A small-molecule ligand and the protein it binds are described below.
Small molecule (SMILES): CC(=O)N[C@H]1[C@H](O[C@H]2[C@H](O)[C@@H](NC(C)=O)CO[C@@H]2CO)O[C@H](CO)[C@@H](O)[C@@H]1O

Sequence of chain 1.C:
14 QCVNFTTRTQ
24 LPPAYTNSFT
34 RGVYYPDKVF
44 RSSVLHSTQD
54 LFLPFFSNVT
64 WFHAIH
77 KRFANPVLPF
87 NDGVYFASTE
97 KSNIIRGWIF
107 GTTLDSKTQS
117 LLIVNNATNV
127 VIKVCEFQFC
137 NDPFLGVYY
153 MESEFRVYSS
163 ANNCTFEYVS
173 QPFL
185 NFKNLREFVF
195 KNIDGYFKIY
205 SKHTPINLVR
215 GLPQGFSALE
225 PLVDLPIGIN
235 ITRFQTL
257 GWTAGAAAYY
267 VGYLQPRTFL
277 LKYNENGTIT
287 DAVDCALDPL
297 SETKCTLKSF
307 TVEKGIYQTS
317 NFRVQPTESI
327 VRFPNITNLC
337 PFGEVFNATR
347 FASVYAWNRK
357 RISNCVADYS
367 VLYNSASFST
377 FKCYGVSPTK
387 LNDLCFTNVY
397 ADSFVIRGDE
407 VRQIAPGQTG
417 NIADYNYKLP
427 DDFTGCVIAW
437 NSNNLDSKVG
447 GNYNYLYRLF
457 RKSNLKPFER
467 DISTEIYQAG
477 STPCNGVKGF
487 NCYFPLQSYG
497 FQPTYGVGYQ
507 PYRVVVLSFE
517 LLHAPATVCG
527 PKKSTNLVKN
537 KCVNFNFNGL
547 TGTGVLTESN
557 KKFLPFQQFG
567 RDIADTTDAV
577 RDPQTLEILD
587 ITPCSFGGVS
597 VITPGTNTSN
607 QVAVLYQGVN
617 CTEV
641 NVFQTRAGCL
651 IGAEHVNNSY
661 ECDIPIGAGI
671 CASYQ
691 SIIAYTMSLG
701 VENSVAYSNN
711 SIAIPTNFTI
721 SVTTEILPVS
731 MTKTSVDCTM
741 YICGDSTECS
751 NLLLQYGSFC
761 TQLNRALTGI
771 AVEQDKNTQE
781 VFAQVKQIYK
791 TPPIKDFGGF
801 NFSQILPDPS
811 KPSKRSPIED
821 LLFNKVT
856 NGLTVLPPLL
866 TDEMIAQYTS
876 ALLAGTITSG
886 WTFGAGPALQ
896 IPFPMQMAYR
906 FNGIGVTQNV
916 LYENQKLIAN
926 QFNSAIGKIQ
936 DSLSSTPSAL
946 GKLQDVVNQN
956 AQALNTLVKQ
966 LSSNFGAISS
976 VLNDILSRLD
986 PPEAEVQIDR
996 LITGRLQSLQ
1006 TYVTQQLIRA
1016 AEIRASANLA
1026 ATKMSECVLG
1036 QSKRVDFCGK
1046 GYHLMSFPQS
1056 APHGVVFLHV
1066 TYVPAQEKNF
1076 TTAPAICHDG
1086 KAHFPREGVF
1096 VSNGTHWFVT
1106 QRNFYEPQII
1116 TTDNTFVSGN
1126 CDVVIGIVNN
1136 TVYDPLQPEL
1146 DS

Binding-site contacts:
Ligand atom N2 contacts residue ASN717 of chain 1.C at 2.9 Å (h-bond).
Ligand atom C8 contacts residue GLN926 of chain 1.C at 4.4 Å.
Ligand atom C5 contacts residue LEU922 of chain 1.C at 3.8 Å (hydrophobic).
Ligand atom C2 contacts residue GLN1071 of chain 1.C at 4.3 Å.
Ligand atom C4 contacts residue ASN717 of chain 1.C at 4.2 Å.
Ligand atom C2 contacts residue ASN717 of chain 1.C at 2.5 Å.
Ligand atom C8 contacts residue THR716 of chain 1.C at 4.4 Å.
Ligand atom O6 contacts residue GLN926 of chain 1.C at 2.9 Å (h-bond).
Ligand atom O5 contacts residue ASN717 of chain 1.C at 2.4 Å (h-bond).
Ligand atom C6 contacts residue LEU922 of chain 1.C at 4.4 Å (hydrophobic).
Ligand atom C1 contacts residue GLN1071 of chain 1.C at 3.7 Å.
Ligand atom C7 contacts residue ASN717 of chain 1.C at 3.3 Å.
Ligand atom O7 contacts residue LEU922 of chain 1.C at 3.7 Å.
Ligand atom C8 contacts residue ASN717 of chain 1.C at 4.4 Å.
Ligand atom C3 contacts residue ASN717 of chain 1.C at 3.8 Å.
Ligand atom C4 contacts residue LEU922 of chain 1.C at 4.2 Å (hydrophobic).
Ligand atom C7 contacts residue LEU922 of chain 1.C at 4.1 Å (hydrophobic).
Ligand atom O5 contacts residue GLN1071 of chain 1.C at 3.4 Å (h-bond).
Ligand atom O6 contacts residue PHE718 of chain 1.C at 4.4 Å.
Ligand atom C6 contacts residue GLN926 of chain 1.C at 3.7 Å.
Ligand atom C5 contacts residue GLN926 of chain 1.C at 3.8 Å.
Ligand atom C7 contacts residue GLN1071 of chain 1.C at 4.4 Å.
Ligand atom C5 contacts residue ASN717 of chain 1.C at 3.7 Å.
Ligand atom O4 contacts residue LEU922 of chain 1.C at 3.7 Å.
Ligand atom C3 contacts residue LEU922 of chain 1.C at 4.3 Å (hydrophobic).
Ligand atom O7 contacts residue ASN717 of chain 1.C at 3.2 Å (h-bond).
Ligand atom O7 contacts residue GLN1071 of chain 1.C at 3.3 Å (h-bond).
Ligand atom O5 contacts residue GLN926 of chain 1.C at 4.3 Å.
Ligand atom C1 contacts residue ASN717 of chain 1.C at 1.4 Å.